Binding-site contacts:
Ligand atom O2' contacts residue PRO255 of chain 1.E at 3.1 Å.
Ligand atom C6 contacts residue TYR104 of chain 1.F at 3.2 Å (hydrophobic).
Ligand atom O4' contacts residue TYR104 of chain 1.F at 3.5 Å (h-bond).
Ligand atom PG contacts residue MG1 of chain 1.W at 3.5 Å.
Ligand atom S1G contacts residue SER70 of chain 1.F at 3.5 Å (h-bond).
Ligand atom O2B contacts residue GLY72 of chain 1.F at 3.5 Å (h-bond).
Ligand atom C2 contacts residue TYR104 of chain 1.F at 3.5 Å (hydrophobic).
Ligand atom O2' contacts residue ASN250 of chain 1.E at 3.0 Å (h-bond).
Ligand atom O2B contacts residue LYS73 of chain 1.F at 3.0 Å (salt-bridge).
Ligand atom N3 contacts residue ALA254 of chain 1.E at 3.6 Å.
Ligand atom PB contacts residue MG1 of chain 1.W at 3.5 Å.
Ligand atom C6 contacts residue ALA253 of chain 1.E at 3.4 Å (hydrophobic).
Ligand atom N6 contacts residue ALA253 of chain 1.E at 3.5 Å (h-bond).
Ligand atom N1 contacts residue ALA254 of chain 1.E at 3.5 Å (h-bond).
Ligand atom O3B contacts residue SER70 of chain 1.F at 3.2 Å (h-bond).
Ligand atom N3 contacts residue ALA253 of chain 1.E at 3.6 Å (h-bond).
Ligand atom N6 contacts residue ILE252 of chain 1.E at 3.5 Å.
Ligand atom C4 contacts residue TYR104 of chain 1.F at 3.5 Å (hydrophobic).
Ligand atom S1G contacts residue GLU69 of chain 1.F at 3.5 Å.
Ligand atom O3' contacts residue TYR265 of chain 1.F at 3.0 Å.
Ligand atom N1 contacts residue TYR104 of chain 1.F at 3.3 Å.
Ligand atom C8 contacts residue ASN250 of chain 1.E at 3.5 Å.
Ligand atom N6 contacts residue LYS251 of chain 1.E at 3.1 Å (salt-bridge).
Ligand atom O2G contacts residue LYS251 of chain 1.E at 3.5 Å (salt-bridge).
Ligand atom C2 contacts residue ALA253 of chain 1.E at 3.3 Å (hydrophobic).
Ligand atom O2B contacts residue SER71 of chain 1.F at 3.5 Å (h-bond).
Ligand atom O1A contacts residue THR75 of chain 1.F at 3.0 Å (h-bond).
Ligand atom S1G contacts residue PHE218 of chain 1.E at 3.4 Å.
Ligand atom O2G contacts residue MG1 of chain 1.W at 2.2 Å.
Ligand atom O3A contacts residue GLY72 of chain 1.F at 3.3 Å (h-bond).
Ligand atom N7 contacts residue TYR104 of chain 1.F at 3.6 Å.
Ligand atom O1B contacts residue THR74 of chain 1.F at 3.0 Å (h-bond).
Ligand atom N6 contacts residue TYR104 of chain 1.F at 3.3 Å.
Ligand atom C2 contacts residue ALA254 of chain 1.E at 3.2 Å (hydrophobic).
Ligand atom O3G contacts residue LYS251 of chain 1.E at 3.0 Å (salt-bridge).
Ligand atom O3G contacts residue LYS249 of chain 1.E at 2.9 Å (salt-bridge).
Ligand atom N7 contacts residue LYS251 of chain 1.E at 3.5 Å (salt-bridge).
Ligand atom N1 contacts residue ALA253 of chain 1.E at 3.1 Å.
Ligand atom O1B contacts residue MG1 of chain 1.W at 2.2 Å.
Ligand atom N3 contacts residue TYR104 of chain 1.F at 3.6 Å.

Sequence of chain 1.E:
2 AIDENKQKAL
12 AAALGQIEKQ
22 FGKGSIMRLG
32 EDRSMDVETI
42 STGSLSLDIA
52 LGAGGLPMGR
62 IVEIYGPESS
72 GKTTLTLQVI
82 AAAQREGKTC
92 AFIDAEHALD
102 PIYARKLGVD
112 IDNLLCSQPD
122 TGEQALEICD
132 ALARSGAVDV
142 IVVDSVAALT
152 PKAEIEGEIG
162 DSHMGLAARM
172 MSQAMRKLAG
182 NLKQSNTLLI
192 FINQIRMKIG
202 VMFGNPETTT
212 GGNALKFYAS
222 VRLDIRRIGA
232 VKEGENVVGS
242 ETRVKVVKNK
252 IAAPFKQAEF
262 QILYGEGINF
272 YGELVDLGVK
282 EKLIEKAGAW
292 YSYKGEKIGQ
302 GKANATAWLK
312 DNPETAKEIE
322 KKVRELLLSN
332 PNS

The protein below binds the small molecule below.
Small molecule (SMILES): Nc1ncnc2c1ncn2[C@@H]1O[C@H](COP(=O)(O)OP(=O)(O)OP(O)(O)=S)[C@@H](O)[C@H]1O

Sequence of chain 1.F:
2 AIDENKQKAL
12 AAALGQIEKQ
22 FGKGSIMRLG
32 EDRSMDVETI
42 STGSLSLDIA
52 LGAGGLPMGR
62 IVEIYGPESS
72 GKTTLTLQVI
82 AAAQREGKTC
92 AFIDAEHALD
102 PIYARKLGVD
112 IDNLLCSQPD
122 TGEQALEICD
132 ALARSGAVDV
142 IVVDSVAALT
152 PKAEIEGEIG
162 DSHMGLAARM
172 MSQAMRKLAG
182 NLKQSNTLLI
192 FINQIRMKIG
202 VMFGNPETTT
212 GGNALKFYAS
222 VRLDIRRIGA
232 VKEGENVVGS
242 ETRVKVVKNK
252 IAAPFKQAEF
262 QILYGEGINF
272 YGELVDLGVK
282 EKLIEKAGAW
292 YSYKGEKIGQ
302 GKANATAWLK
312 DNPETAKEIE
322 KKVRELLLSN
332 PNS